This protein binds this small molecule.
Small molecule (SMILES): CC(=O)N[C@H]1[C@H](O[C@H]2[C@H](O)[C@@H](NC(C)=O)CO[C@@H]2CO)O[C@H](CO)[C@@H](O)[C@@H]1O

Sequence of chain 1.N:
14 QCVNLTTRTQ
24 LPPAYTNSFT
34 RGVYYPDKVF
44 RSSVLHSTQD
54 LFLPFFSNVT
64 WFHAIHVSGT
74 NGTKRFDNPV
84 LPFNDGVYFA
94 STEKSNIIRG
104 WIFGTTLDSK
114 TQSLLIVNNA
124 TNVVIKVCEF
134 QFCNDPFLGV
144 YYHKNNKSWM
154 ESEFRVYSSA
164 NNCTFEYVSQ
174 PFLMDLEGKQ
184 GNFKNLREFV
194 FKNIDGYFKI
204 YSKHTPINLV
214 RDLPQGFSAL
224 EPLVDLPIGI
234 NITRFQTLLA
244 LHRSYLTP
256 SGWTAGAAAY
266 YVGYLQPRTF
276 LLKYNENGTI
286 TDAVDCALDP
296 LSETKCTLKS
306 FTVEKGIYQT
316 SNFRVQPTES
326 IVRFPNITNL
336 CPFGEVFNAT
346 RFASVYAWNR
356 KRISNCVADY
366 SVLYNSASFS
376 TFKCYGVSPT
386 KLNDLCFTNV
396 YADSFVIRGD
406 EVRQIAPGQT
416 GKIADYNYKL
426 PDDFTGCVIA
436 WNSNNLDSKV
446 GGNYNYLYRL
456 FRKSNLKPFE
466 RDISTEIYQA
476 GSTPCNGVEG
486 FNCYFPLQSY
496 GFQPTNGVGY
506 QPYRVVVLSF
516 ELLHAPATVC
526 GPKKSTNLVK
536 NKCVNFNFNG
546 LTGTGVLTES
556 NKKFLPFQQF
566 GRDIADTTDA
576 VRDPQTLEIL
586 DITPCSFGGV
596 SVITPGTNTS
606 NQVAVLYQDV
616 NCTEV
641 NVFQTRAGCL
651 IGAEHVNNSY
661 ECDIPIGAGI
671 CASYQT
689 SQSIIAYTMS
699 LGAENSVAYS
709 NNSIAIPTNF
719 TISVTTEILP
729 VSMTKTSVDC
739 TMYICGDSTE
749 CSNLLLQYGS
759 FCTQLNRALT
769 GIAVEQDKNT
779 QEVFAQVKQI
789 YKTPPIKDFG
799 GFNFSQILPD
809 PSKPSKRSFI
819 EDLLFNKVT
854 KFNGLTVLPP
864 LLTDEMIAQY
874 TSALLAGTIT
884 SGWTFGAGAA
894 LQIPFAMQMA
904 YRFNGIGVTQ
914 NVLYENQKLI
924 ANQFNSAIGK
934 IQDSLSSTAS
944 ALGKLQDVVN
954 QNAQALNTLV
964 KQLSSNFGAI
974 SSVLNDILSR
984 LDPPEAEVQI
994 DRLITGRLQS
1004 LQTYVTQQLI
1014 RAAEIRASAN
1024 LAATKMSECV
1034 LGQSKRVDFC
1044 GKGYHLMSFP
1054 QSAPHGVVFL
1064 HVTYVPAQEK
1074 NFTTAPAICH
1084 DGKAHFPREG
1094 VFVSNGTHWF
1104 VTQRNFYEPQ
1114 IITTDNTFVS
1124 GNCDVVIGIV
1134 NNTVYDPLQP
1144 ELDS

Binding-site contacts:
Ligand atom C5 contacts residue GLN804 of chain 1.N at 4.0 Å.
Ligand atom O5 contacts residue SER803 of chain 1.N at 2.9 Å (h-bond).
Ligand atom C6 contacts residue SER803 of chain 1.N at 3.2 Å.
Ligand atom C5 contacts residue SER803 of chain 1.N at 3.5 Å.
Ligand atom C2 contacts residue ASN801 of chain 1.N at 2.5 Å.
Ligand atom C1 contacts residue SER803 of chain 1.N at 3.9 Å.
Ligand atom O7 contacts residue ASN801 of chain 1.N at 3.2 Å (h-bond).
Ligand atom C6 contacts residue GLN804 of chain 1.N at 3.3 Å.
Ligand atom C5 contacts residue ASN801 of chain 1.N at 3.7 Å.
Ligand atom C7 contacts residue ASN801 of chain 1.N at 3.2 Å.
Ligand atom O5 contacts residue ASN801 of chain 1.N at 2.4 Å (h-bond).
Ligand atom C8 contacts residue ASN801 of chain 1.N at 4.5 Å.
Ligand atom O6 contacts residue SER803 of chain 1.N at 3.7 Å.
Ligand atom C4 contacts residue ASN801 of chain 1.N at 4.2 Å.
Ligand atom O6 contacts residue GLN804 of chain 1.N at 2.6 Å (h-bond).
Ligand atom C1 contacts residue ASN801 of chain 1.N at 1.4 Å.
Ligand atom C3 contacts residue ASN801 of chain 1.N at 3.8 Å.
Ligand atom N2 contacts residue ASN801 of chain 1.N at 2.9 Å (h-bond).
Ligand atom O5 contacts residue GLN804 of chain 1.N at 3.5 Å (h-bond).